Binding-site contacts:
Ligand atom PA contacts residue MG1 of chain 1.M at 2.9 Å.
Ligand atom O2B contacts residue MG1 of chain 1.M at 1.9 Å.
Ligand atom O2' contacts residue ASP410 of chain 1.C at 3.0 Å (salt-bridge).
Ligand atom O3G contacts residue MG1 of chain 1.M at 2.9 Å.
Ligand atom N6 contacts residue TYR408 of chain 1.C at 3.3 Å (h-bond).
Ligand atom O3G contacts residue LYS405 of chain 1.C at 2.5 Å (salt-bridge).
Ligand atom O3B contacts residue MG1 of chain 1.M at 2.0 Å.
Ligand atom PG contacts residue MG1 of chain 1.M at 2.5 Å.
Ligand atom PG contacts residue ASN200 of chain 1.D at 3.5 Å.
Ligand atom O2B contacts residue SER204 of chain 1.D at 2.8 Å (h-bond).
Ligand atom N6 contacts residue ARG407 of chain 1.C at 3.4 Å (salt-bridge).
Ligand atom O3A contacts residue LYS203 of chain 1.D at 3.4 Å (salt-bridge).
Ligand atom O1B contacts residue ASN200 of chain 1.D at 3.2 Å (h-bond).
Ligand atom C6 contacts residue LEU246 of chain 1.D at 3.4 Å (hydrophobic).
Ligand atom O1A contacts residue ARG236 of chain 1.D at 3.1 Å (salt-bridge).
Ligand atom N7 contacts residue ARG236 of chain 1.D at 3.5 Å (salt-bridge).
Ligand atom O1B contacts residue LYS203 of chain 1.D at 3.2 Å (salt-bridge).
Ligand atom O2A contacts residue MG1 of chain 1.M at 2.0 Å.
Ligand atom C5' contacts residue GLY202 of chain 1.D at 3.4 Å.
Ligand atom O2B contacts residue LYS203 of chain 1.D at 3.5 Å.
Ligand atom O1A contacts residue MG1 of chain 1.M at 3.5 Å.
Ligand atom S1G contacts residue GLU227 of chain 1.D at 3.2 Å (salt-bridge).
Ligand atom O2G contacts residue LYS405 of chain 1.C at 3.0 Å (salt-bridge).
Ligand atom O3' contacts residue ASN200 of chain 1.D at 3.0 Å (h-bond).
Ligand atom O3B contacts residue ASN200 of chain 1.D at 3.3 Å.
Ligand atom S1G contacts residue MG1 of chain 1.M at 2.7 Å.
Ligand atom O1B contacts residue GLY202 of chain 1.D at 3.3 Å (h-bond).
Ligand atom PB contacts residue LYS203 of chain 1.D at 3.5 Å.
Ligand atom O3G contacts residue ARG407 of chain 1.C at 2.8 Å (salt-bridge).
Ligand atom O3' contacts residue LYS411 of chain 1.C at 3.3 Å (salt-bridge).
Ligand atom PB contacts residue MG1 of chain 1.M at 2.3 Å.
Ligand atom O2G contacts residue ASN200 of chain 1.D at 2.4 Å (h-bond).
Ligand atom O3A contacts residue GLY202 of chain 1.D at 3.2 Å (h-bond).
Ligand atom O1B contacts residue VAL201 of chain 1.D at 3.1 Å (h-bond).
Ligand atom O3A contacts residue MG1 of chain 1.M at 3.0 Å.
Ligand atom N1 contacts residue LEU246 of chain 1.D at 3.5 Å.
Ligand atom O1A contacts residue LEU205 of chain 1.D at 3.2 Å (h-bond).
Ligand atom O2G contacts residue VAL199 of chain 1.D at 3.3 Å.
Ligand atom C3' contacts residue ASN200 of chain 1.D at 3.4 Å.
Ligand atom PG contacts residue LYS405 of chain 1.C at 3.2 Å.

Sequence of chain 1.D:
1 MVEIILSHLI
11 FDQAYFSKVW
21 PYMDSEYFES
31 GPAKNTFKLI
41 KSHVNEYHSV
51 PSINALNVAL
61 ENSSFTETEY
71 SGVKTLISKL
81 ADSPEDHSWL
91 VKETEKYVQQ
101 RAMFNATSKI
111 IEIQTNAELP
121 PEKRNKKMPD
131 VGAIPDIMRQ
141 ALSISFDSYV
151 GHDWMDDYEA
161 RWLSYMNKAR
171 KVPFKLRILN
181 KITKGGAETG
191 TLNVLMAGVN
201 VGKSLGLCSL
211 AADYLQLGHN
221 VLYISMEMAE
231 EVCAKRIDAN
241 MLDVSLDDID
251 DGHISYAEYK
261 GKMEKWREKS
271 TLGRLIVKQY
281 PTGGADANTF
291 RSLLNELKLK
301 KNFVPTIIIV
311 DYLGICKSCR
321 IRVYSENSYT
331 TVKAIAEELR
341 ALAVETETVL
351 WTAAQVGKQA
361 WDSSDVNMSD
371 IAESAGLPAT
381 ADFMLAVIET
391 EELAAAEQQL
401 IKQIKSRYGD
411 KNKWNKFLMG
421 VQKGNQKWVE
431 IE

Sequence of chain 1.C:
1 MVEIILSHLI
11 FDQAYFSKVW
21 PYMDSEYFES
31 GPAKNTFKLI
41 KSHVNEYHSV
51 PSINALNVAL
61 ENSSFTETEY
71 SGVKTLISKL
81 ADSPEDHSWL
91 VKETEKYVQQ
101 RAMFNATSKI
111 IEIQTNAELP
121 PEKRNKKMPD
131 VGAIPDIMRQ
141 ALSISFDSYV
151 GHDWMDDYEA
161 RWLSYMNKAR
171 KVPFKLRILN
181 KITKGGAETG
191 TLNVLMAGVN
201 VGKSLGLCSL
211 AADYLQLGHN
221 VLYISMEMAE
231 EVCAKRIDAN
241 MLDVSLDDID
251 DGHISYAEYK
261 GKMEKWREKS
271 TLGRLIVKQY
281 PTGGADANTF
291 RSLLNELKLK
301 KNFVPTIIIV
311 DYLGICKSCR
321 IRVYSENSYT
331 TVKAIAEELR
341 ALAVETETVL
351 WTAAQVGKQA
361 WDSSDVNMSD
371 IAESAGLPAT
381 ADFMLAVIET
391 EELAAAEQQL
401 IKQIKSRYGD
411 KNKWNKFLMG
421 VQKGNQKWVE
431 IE

This small molecule binds to this protein.
Small molecule (SMILES): Nc1ncnc2c1ncn2[C@@H]1O[C@H](COP(=O)(O)OP(=O)(O)OP(O)(O)=S)[C@@H](O)[C@H]1O